The protein below binds the small molecule below.
Small molecule (SMILES): C#CCSC[C@H]1CN(Cc2c[nH]c3c(N)ncnc23)C[C@@H]1O

Binding-site contacts:
Ligand atom O3' contacts residue PO41 of chain 2.D at 2.8 Å (h-bond).
Ligand atom C10 contacts residue PO41 of chain 2.D at 3.5 Å.
Ligand atom C10 contacts residue ALA108 of chain 2.A at 3.1 Å (hydrophobic).
Ligand atom C6 contacts residue PHE191 of chain 2.A at 3.7 Å (hydrophobic).
Ligand atom O3' contacts residue PRO83 of chain 2.A at 3.5 Å.
Ligand atom N6 contacts residue ASP236 of chain 2.A at 3.0 Å (salt-bridge).
Ligand atom C1' contacts residue THR32 of chain 2.A at 3.6 Å.
Ligand atom C3' contacts residue PO41 of chain 2.D at 3.5 Å.
Ligand atom C8 contacts residue THR233 of chain 2.A at 3.4 Å.
Ligand atom N6 contacts residue VAL245 of chain 2.A at 3.7 Å.
Ligand atom C4' contacts residue THR32 of chain 2.A at 3.5 Å.
Ligand atom C22 contacts residue HIS79 of chain 2.A at 3.6 Å.
Ligand atom N6 contacts residue ASP234 of chain 2.A at 2.9 Å (salt-bridge).
Ligand atom C2 contacts residue ILE208 of chain 2.A at 3.7 Å (hydrophobic).
Ligand atom N3 contacts residue ILE208 of chain 2.A at 3.6 Å.
Ligand atom N1 contacts residue PHE191 of chain 2.A at 3.6 Å.
Ligand atom C2' contacts residue PO41 of chain 2.D at 3.5 Å.
Ligand atom C3' contacts residue HIS151 of chain 1.A at 3.7 Å.
Ligand atom N3 contacts residue ASN209 of chain 2.A at 3.4 Å.
Ligand atom C8 contacts residue CYS109 of chain 2.A at 3.6 Å (hydrophobic).
Ligand atom C22 contacts residue HIS151 of chain 1.A at 3.4 Å.
Ligand atom C5 contacts residue PHE191 of chain 2.A at 3.8 Å (hydrophobic).
Ligand atom C1' contacts residue PO41 of chain 2.D at 3.3 Å.
Ligand atom N1 contacts residue ILE208 of chain 2.A at 3.7 Å.
Ligand atom C2 contacts residue ASN209 of chain 2.A at 3.8 Å.
Ligand atom N7 contacts residue CYS109 of chain 2.A at 3.5 Å.
Ligand atom C20 contacts residue THR32 of chain 2.A at 3.4 Å.
Ligand atom C5 contacts residue GLY110 of chain 2.A at 3.5 Å.
Ligand atom C22 contacts residue LEU293 of chain 1.A at 3.6 Å (hydrophobic).
Ligand atom C5' contacts residue HIS151 of chain 1.A at 3.5 Å.
Ligand atom C2' contacts residue MET210 of chain 2.A at 3.7 Å (hydrophobic).
Ligand atom C4' contacts residue PO41 of chain 2.D at 3.6 Å.
Ligand atom N6 contacts residue GLY110 of chain 2.A at 3.7 Å.
Ligand atom N7 contacts residue THR233 of chain 2.A at 3.6 Å (h-bond).
Ligand atom C8 contacts residue ASP234 of chain 2.A at 3.6 Å.
Ligand atom C4 contacts residue ILE208 of chain 2.A at 3.6 Å (hydrophobic).
Ligand atom N1' contacts residue PO41 of chain 2.D at 2.7 Å (h-bond).
Ligand atom S5' contacts residue VAL250 of chain 2.A at 3.8 Å.
Ligand atom N7 contacts residue ASP234 of chain 2.A at 2.8 Å (salt-bridge).
Ligand atom N7 contacts residue GLY110 of chain 2.A at 3.4 Å (h-bond).

Sequence of chain 2.A:
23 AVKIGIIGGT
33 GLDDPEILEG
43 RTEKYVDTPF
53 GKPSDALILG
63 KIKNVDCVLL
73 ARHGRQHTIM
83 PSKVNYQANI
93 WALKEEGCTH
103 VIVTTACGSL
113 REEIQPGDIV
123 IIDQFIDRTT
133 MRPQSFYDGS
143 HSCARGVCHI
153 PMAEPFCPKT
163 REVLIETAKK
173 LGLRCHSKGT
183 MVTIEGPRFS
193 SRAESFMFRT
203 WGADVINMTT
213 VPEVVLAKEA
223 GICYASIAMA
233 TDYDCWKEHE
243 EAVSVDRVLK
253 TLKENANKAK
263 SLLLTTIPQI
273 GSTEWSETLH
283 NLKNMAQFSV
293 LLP

Sequence of chain 1.A:
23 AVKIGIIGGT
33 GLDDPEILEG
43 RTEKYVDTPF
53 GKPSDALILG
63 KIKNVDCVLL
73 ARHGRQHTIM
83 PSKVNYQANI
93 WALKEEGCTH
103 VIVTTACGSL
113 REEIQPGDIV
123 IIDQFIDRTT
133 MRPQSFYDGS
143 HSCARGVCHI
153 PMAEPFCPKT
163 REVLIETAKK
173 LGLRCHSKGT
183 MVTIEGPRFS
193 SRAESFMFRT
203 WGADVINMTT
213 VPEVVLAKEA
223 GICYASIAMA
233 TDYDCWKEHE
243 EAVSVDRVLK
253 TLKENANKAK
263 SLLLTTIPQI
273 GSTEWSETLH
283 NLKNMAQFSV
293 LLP